Sequence of chain 60.A:
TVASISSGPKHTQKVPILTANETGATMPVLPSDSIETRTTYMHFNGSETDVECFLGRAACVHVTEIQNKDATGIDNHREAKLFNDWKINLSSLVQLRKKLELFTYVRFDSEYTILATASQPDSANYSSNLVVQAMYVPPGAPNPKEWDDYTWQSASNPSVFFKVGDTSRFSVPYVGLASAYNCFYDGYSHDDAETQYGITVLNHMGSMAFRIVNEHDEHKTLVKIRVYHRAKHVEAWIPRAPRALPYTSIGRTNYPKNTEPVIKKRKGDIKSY

Sequence of chain 60.C:
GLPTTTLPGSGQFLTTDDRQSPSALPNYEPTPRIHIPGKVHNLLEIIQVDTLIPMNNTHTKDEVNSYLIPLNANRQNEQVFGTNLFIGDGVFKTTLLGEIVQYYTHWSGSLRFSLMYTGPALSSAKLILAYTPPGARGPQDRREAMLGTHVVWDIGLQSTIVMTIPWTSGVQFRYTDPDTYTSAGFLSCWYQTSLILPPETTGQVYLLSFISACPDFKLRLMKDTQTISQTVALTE

This small molecule binds to this protein.
Small molecule (SMILES): Cc1cc(CCCCCOc2ccc(C3=NCCO3)cc2Cl)on1

Sequence of chain 56.C:
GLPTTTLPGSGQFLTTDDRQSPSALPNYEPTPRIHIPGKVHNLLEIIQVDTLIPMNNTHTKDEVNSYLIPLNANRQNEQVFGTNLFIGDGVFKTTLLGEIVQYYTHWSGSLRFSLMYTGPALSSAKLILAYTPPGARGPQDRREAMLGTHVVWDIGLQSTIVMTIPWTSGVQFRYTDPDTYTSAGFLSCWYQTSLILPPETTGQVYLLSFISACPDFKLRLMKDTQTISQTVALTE

Binding-site contacts:
Ligand atom N3A contacts residue ALA24 of chain 60.C at 3.6 Å.
Ligand atom C4B contacts residue TYR152 of chain 60.A at 3.8 Å (hydrophobic).
Ligand atom N2 contacts residue ASN219 of chain 60.A at 3.6 Å.
Ligand atom C4B contacts residue PHE186 of chain 60.A at 3.4 Å (hydrophobic).
Ligand atom C5C contacts residue VAL191 of chain 60.A at 3.9 Å (hydrophobic).
Ligand atom C31 contacts residue TYR197 of chain 60.A at 3.9 Å (hydrophobic).
Ligand atom C6B contacts residue TYR128 of chain 60.A at 3.8 Å (hydrophobic).
Ligand atom N3A contacts residue PHE186 of chain 60.A at 3.9 Å.
Ligand atom C5A contacts residue VAL176 of chain 60.A at 3.2 Å (hydrophobic).
Ligand atom C2A contacts residue MET224 of chain 60.A at 3.4 Å (hydrophobic).
Ligand atom C5C contacts residue TYR152 of chain 60.A at 3.9 Å (hydrophobic).
Ligand atom N3A contacts residue PRO174 of chain 60.A at 3.7 Å.
Ligand atom C1C contacts residue TYR128 of chain 60.A at 3.7 Å (hydrophobic).
Ligand atom C5B contacts residue MET224 of chain 60.A at 3.5 Å (hydrophobic).
Ligand atom C4A contacts residue PRO174 of chain 60.A at 3.3 Å (hydrophobic).
Ligand atom C2C contacts residue TYR197 of chain 60.A at 3.8 Å (hydrophobic).
Ligand atom C3B contacts residue TYR152 of chain 60.A at 3.7 Å (hydrophobic).
Ligand atom O1A contacts residue PHE186 of chain 60.A at 2.8 Å.
Ligand atom C5A contacts residue MET224 of chain 60.A at 3.5 Å (hydrophobic).
Ligand atom C2C contacts residue TYR128 of chain 60.A at 3.8 Å (hydrophobic).
Ligand atom C5B contacts residue PHE186 of chain 60.A at 3.5 Å (hydrophobic).
Ligand atom C5C contacts residue VAL188 of chain 60.A at 3.9 Å (hydrophobic).
Ligand atom C1B contacts residue VAL188 of chain 60.A at 3.9 Å (hydrophobic).
Ligand atom C2A contacts residue PHE186 of chain 60.A at 3.2 Å (hydrophobic).
Ligand atom C5A contacts residue PHE186 of chain 60.A at 3.4 Å (hydrophobic).
Ligand atom C2B contacts residue VAL188 of chain 60.A at 3.7 Å (hydrophobic).
Ligand atom O1B contacts residue ILE104 of chain 60.A at 3.8 Å.
Ligand atom O1A contacts residue MET224 of chain 60.A at 2.8 Å.
Ligand atom C2B contacts residue TYR152 of chain 60.A at 3.8 Å (hydrophobic).
Ligand atom CL1 contacts residue TYR128 of chain 60.A at 3.3 Å.
Ligand atom C3C contacts residue TYR128 of chain 60.A at 3.4 Å (hydrophobic).
Ligand atom C4C contacts residue VAL188 of chain 60.A at 3.9 Å (hydrophobic).
Ligand atom C4C contacts residue VAL191 of chain 60.A at 3.5 Å (hydrophobic).
Ligand atom CL1 contacts residue ILE104 of chain 60.A at 3.5 Å.
Ligand atom C5A contacts residue ALA150 of chain 60.A at 3.9 Å (hydrophobic).
Ligand atom O1 contacts residue MET221 of chain 60.A at 3.2 Å (h-bond).
Ligand atom C5 contacts residue LEU106 of chain 60.A at 3.7 Å (hydrophobic).
Ligand atom C1C contacts residue LEU106 of chain 60.A at 3.5 Å (hydrophobic).
Ligand atom C4B contacts residue MET224 of chain 60.A at 3.8 Å (hydrophobic).
Ligand atom C4 contacts residue LEU106 of chain 60.A at 3.6 Å (hydrophobic).